Sequence of chain 1.C:
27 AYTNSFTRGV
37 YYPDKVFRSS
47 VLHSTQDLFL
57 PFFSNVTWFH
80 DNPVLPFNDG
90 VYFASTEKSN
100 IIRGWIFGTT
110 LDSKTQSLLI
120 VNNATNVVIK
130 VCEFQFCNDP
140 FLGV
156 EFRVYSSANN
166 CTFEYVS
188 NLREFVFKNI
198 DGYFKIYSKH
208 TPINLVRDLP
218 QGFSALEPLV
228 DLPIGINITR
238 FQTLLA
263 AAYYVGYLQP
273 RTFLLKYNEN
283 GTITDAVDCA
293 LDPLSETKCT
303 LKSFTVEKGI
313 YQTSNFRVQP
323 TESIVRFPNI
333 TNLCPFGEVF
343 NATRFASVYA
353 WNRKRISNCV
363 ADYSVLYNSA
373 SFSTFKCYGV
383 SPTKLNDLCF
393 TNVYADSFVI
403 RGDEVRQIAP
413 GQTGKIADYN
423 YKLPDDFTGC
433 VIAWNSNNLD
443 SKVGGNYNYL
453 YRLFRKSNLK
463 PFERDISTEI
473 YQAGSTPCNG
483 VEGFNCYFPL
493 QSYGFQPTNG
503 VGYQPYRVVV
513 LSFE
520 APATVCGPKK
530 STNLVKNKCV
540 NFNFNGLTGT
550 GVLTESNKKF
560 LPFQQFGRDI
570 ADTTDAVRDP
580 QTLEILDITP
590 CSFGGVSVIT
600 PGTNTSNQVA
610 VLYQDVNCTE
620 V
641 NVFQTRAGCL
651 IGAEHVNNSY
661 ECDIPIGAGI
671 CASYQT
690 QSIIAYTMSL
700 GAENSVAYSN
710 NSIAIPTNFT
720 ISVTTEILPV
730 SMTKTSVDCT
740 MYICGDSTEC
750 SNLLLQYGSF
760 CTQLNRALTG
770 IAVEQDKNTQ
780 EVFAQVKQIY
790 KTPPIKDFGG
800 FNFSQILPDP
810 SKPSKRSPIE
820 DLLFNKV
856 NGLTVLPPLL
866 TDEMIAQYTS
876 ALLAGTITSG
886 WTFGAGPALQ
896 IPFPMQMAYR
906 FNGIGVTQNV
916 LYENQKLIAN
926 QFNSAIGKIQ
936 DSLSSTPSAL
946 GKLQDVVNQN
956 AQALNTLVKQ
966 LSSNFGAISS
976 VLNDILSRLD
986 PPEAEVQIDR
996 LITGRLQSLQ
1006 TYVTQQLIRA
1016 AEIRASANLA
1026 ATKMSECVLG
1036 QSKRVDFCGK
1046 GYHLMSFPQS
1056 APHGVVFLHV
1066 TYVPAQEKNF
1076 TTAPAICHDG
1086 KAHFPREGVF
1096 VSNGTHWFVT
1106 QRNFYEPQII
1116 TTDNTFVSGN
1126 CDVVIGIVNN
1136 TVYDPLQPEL

Binding-site contacts:
Ligand atom C7 contacts residue ASN282 of chain 1.C at 3.9 Å.
Ligand atom C3 contacts residue GLU281 of chain 1.C at 4.1 Å.
Ligand atom C2 contacts residue ASN282 of chain 1.C at 2.4 Å.
Ligand atom C4 contacts residue ASN282 of chain 1.C at 4.2 Å.
Ligand atom C7 contacts residue GLU281 of chain 1.C at 3.2 Å.
Ligand atom O5 contacts residue ASN282 of chain 1.C at 2.4 Å (h-bond).
Ligand atom C2 contacts residue GLU281 of chain 1.C at 3.2 Å.
Ligand atom C3 contacts residue ASN282 of chain 1.C at 3.7 Å.
Ligand atom C1 contacts residue GLU281 of chain 1.C at 3.1 Å.
Ligand atom C8 contacts residue GLU281 of chain 1.C at 3.2 Å.
Ligand atom O7 contacts residue GLU281 of chain 1.C at 4.4 Å.
Ligand atom C1 contacts residue ASN282 of chain 1.C at 1.4 Å.
Ligand atom N2 contacts residue GLU281 of chain 1.C at 2.3 Å (salt-bridge).
Ligand atom N2 contacts residue ASN282 of chain 1.C at 2.8 Å (h-bond).
Ligand atom C5 contacts residue ASN282 of chain 1.C at 3.7 Å.

A small-molecule ligand and the protein it binds are described below.
Small molecule (SMILES): CC(=O)N[C@@H]1[C@@H](O)[C@H](O)[C@@H](CO)O[C@H]1O